Binding-site contacts:
Ligand atom C7 contacts residue GLN139 of chain 1.B at 3.5 Å.
Ligand atom C18 contacts residue GLN139 of chain 1.B at 3.8 Å.
Ligand atom C11 contacts residue GLN66 of chain 1.A at 3.4 Å.
Ligand atom O5 contacts residue GLU67 of chain 1.A at 3.8 Å.
Ligand atom C12 contacts residue THR145 of chain 1.B at 3.1 Å.
Ligand atom C16 contacts residue MET149 of chain 1.B at 3.6 Å (hydrophobic).
Ligand atom O7 contacts residue TYR70 of chain 1.A at 3.3 Å.
Ligand atom O7 contacts residue GLN66 of chain 1.A at 3.5 Å.
Ligand atom O1 contacts residue GLU141 of chain 1.B at 3.3 Å (salt-bridge).
Ligand atom O4 contacts residue GLU141 of chain 1.B at 2.9 Å (salt-bridge).
Ligand atom C15 contacts residue GLU67 of chain 1.A at 3.5 Å.
Ligand atom C3 contacts residue ALA140 of chain 1.B at 3.6 Å (hydrophobic).
Ligand atom O2 contacts residue GLU67 of chain 1.A at 3.3 Å.
Ligand atom C26 contacts residue TYR70 of chain 1.A at 3.8 Å (hydrophobic).
Ligand atom C14 contacts residue THR145 of chain 1.B at 3.5 Å.
Ligand atom C24 contacts residue GLN66 of chain 1.A at 3.5 Å.
Ligand atom C2 contacts residue GLU141 of chain 1.B at 3.8 Å.
Ligand atom C20 contacts residue THR145 of chain 1.B at 3.1 Å.
Ligand atom C1 contacts residue GLN139 of chain 1.B at 3.5 Å.
Ligand atom O2 contacts residue GLN66 of chain 1.A at 3.4 Å.
Ligand atom C25 contacts residue GLU67 of chain 1.A at 3.3 Å.
Ligand atom C1 contacts residue ASP138 of chain 1.B at 3.7 Å.
Ligand atom C14 contacts residue GLU141 of chain 1.B at 3.5 Å.
Ligand atom C8 contacts residue THR145 of chain 1.B at 3.5 Å.
Ligand atom O1 contacts residue ALA140 of chain 1.B at 3.5 Å.
Ligand atom O4 contacts residue ALA140 of chain 1.B at 3.8 Å.
Ligand atom C3 contacts residue GLN139 of chain 1.B at 3.0 Å.
Ligand atom C12 contacts residue GLN66 of chain 1.A at 3.8 Å.
Ligand atom O1 contacts residue HIS142 of chain 1.B at 2.9 Å (h-bond).
Ligand atom C21 contacts residue GLN66 of chain 1.A at 3.7 Å.
Ligand atom C1 contacts residue ALA140 of chain 1.B at 3.5 Å (hydrophobic).
Ligand atom C17 contacts residue MET149 of chain 1.B at 3.4 Å (hydrophobic).
Ligand atom C6 contacts residue GLN66 of chain 1.A at 3.4 Å.
Ligand atom N1 contacts residue GLN139 of chain 1.B at 2.8 Å (h-bond).
Ligand atom C14 contacts residue HIS142 of chain 1.B at 3.8 Å.
Ligand atom O1 contacts residue THR145 of chain 1.B at 2.7 Å (h-bond).
Ligand atom O6 contacts residue HIS142 of chain 1.B at 3.1 Å.
Ligand atom C13 contacts residue GLN139 of chain 1.B at 3.6 Å.
Ligand atom O6 contacts residue THR145 of chain 1.B at 2.9 Å (h-bond).
Ligand atom C25 contacts residue TYR70 of chain 1.A at 3.8 Å (hydrophobic).

Sequence of chain 1.B:
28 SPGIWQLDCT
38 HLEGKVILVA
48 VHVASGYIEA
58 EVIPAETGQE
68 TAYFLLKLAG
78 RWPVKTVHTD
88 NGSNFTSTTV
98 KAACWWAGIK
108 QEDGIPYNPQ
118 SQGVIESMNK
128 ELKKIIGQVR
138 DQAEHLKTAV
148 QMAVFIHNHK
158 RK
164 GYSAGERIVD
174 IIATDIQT

Sequence of chain 1.A:
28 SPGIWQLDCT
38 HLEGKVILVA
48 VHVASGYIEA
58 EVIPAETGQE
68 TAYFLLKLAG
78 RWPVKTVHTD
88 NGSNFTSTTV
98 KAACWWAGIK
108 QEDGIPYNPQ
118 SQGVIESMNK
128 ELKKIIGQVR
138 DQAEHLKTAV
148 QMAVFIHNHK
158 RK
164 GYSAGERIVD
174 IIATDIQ

A protein and the small-molecule ligand that binds it are described below.
Small molecule (SMILES): CC[C@H](C)NC(=O)c1ccccc1CN(C)Cc1ccc2c(c1C(=O)O)OC[C@H](CCC(=O)O)O2